Sequence of chain 1.E:
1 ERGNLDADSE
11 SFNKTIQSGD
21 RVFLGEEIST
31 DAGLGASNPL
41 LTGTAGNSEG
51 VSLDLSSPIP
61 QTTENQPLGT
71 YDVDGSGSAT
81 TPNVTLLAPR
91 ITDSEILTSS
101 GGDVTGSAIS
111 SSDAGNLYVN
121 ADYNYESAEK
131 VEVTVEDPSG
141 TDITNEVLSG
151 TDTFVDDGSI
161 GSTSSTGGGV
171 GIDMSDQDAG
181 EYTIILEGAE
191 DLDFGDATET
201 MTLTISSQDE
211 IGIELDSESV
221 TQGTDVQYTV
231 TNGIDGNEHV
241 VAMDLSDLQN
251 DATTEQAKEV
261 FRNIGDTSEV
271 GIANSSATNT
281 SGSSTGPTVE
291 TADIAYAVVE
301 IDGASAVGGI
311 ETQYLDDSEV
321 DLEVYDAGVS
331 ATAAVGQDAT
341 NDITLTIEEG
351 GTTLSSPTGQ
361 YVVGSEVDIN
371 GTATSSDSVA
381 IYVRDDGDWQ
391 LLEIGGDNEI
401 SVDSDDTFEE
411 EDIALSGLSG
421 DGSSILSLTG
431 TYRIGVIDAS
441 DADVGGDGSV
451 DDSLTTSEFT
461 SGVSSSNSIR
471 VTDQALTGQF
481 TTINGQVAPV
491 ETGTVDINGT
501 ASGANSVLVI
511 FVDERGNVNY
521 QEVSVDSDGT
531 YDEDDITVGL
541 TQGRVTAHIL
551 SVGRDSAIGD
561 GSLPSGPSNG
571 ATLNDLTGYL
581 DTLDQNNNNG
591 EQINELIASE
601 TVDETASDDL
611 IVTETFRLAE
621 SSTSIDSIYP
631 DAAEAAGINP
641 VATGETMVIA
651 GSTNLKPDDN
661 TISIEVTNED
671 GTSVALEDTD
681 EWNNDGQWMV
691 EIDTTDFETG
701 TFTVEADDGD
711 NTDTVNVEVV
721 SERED

The protein below binds the small molecule below.
Small molecule (SMILES): OC[C@H]1O[C@@H](O)[C@H](O)[C@@H](O)[C@@H]1O

Binding-site contacts:
Ligand atom O6 contacts residue THR81 of chain 1.E at 3.8 Å.
Ligand atom O5 contacts residue THR81 of chain 1.E at 3.0 Å (h-bond).
Ligand atom C5 contacts residue THR81 of chain 1.E at 4.1 Å.
Ligand atom O6 contacts residue GLY19 of chain 1.E at 3.1 Å (h-bond).
Ligand atom O5 contacts residue ASN83 of chain 1.E at 2.2 Å (h-bond).
Ligand atom C5 contacts residue GLY19 of chain 1.E at 4.4 Å.
Ligand atom C5 contacts residue ASN83 of chain 1.E at 3.6 Å.
Ligand atom C6 contacts residue PRO82 of chain 1.E at 4.4 Å (hydrophobic).
Ligand atom O6 contacts residue PRO82 of chain 1.E at 3.5 Å.
Ligand atom O2 contacts residue ASN83 of chain 1.E at 2.8 Å (h-bond).
Ligand atom C1 contacts residue THR81 of chain 1.E at 3.8 Å.
Ligand atom C6 contacts residue ASN83 of chain 1.E at 4.3 Å.
Ligand atom C1 contacts residue ASN83 of chain 1.E at 1.4 Å.
Ligand atom C4 contacts residue ASN83 of chain 1.E at 4.1 Å.
Ligand atom O5 contacts residue PRO82 of chain 1.E at 4.3 Å.
Ligand atom C2 contacts residue ASN83 of chain 1.E at 2.3 Å.
Ligand atom C3 contacts residue ASN83 of chain 1.E at 3.7 Å.
Ligand atom O6 contacts residue SER18 of chain 1.E at 3.1 Å.
Ligand atom O6 contacts residue ASN83 of chain 1.E at 3.3 Å (h-bond).
Ligand atom C6 contacts residue GLY19 of chain 1.E at 4.2 Å.
Ligand atom C6 contacts residue SER18 of chain 1.E at 4.2 Å.
Ligand atom C6 contacts residue THR81 of chain 1.E at 4.0 Å.